The protein below binds the small molecule below.
Small molecule (SMILES): Cc1cn([C@H]2C[C@H](O[P](=O)(O)OC[C@H]3O[C@@H](n4cnc5c(N)ncnc54)C[C@@H]3O[P](=O)(O)OC[C@H]3O[C@@H](n4ccc(N)nc4=O)C[C@@H]3O)[C@@H](CO[P](=O)(O)O[C@H]3C[C@H](n4cnc5c(=O)nc(N)[nH]c54)O[C@@H]3CO[P](=O)(O)O[C@H]3C[C@H](n4cnc5c(N)ncnc54)O[C@@H]3CO[P](=O)(O)O[C@H]3C[C@H](n4ccc(N)nc4=O)O[C@@H]3CO)O2)c(=O)[nH]c1=O

Sequence of chain 1.A:
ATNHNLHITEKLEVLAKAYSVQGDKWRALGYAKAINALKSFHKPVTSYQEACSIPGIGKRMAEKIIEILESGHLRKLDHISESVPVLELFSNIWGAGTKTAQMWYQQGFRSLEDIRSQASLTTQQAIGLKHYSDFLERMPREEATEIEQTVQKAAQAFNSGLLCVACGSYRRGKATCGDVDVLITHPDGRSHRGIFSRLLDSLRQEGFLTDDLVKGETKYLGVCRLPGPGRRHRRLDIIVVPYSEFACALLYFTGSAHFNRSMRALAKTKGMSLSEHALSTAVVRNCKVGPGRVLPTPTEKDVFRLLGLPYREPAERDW

Binding-site contacts:
Ligand atom C5' contacts residue TRP101 of chain 1.A at 3.8 Å (hydrophobic).
Ligand atom OP1 contacts residue TRP101 of chain 1.A at 3.6 Å.
Ligand atom OP1 contacts residue ILE100 of chain 1.A at 3.7 Å.
Ligand atom OP1 contacts residue ARG242 of chain 1.A at 3.0 Å (salt-bridge).
Ligand atom O3' contacts residue LYS226 of chain 1.A at 3.2 Å.
Ligand atom OP1 contacts residue GLY104 of chain 1.A at 2.9 Å (h-bond).
Ligand atom OP2 contacts residue NA1 of chain 1.I at 3.9 Å.
Ligand atom OP1 contacts residue TRP101 of chain 1.A at 3.2 Å (h-bond).
Ligand atom C4' contacts residue GLY102 of chain 1.A at 3.5 Å.
Ligand atom O3' contacts residue ALA103 of chain 1.A at 3.8 Å.
Ligand atom C5' contacts residue ASP244 of chain 1.A at 3.8 Å.
Ligand atom O2 contacts residue TYR259 of chain 1.A at 3.4 Å (h-bond).
Ligand atom C3' contacts residue LYS106 of chain 1.A at 3.8 Å.
Ligand atom P contacts residue ALA103 of chain 1.A at 3.7 Å.
Ligand atom C4' contacts residue TRP101 of chain 1.A at 3.5 Å (hydrophobic).
Ligand atom P contacts residue GLY102 of chain 1.A at 3.8 Å.
Ligand atom P contacts residue LYS106 of chain 1.A at 3.8 Å.
Ligand atom OP2 contacts residue GLY104 of chain 1.A at 3.7 Å.
Ligand atom OP1 contacts residue LYS106 of chain 1.A at 3.6 Å.
Ligand atom O3' contacts residue TRP101 of chain 1.A at 3.4 Å (h-bond).
Ligand atom P contacts residue GLY104 of chain 1.A at 3.6 Å.
Ligand atom O3' contacts residue LYS106 of chain 1.A at 3.9 Å.
Ligand atom O3' contacts residue GLY102 of chain 1.A at 3.4 Å.
Ligand atom OP1 contacts residue NA1 of chain 1.I at 2.7 Å (h-bond).
Ligand atom OP2 contacts residue THR105 of chain 1.A at 3.5 Å (h-bond).
Ligand atom P contacts residue TRP101 of chain 1.A at 3.8 Å.
Ligand atom O5' contacts residue GLY104 of chain 1.A at 3.3 Å.
Ligand atom P contacts residue NA1 of chain 1.I at 3.7 Å.
Ligand atom O3' contacts residue PHE260 of chain 1.A at 3.3 Å.
Ligand atom OP2 contacts residue ALA103 of chain 1.A at 3.7 Å.
Ligand atom OP1 contacts residue THR107 of chain 1.A at 2.6 Å (h-bond).
Ligand atom C2 contacts residue TYR259 of chain 1.A at 3.7 Å (hydrophobic).
Ligand atom OP1 contacts residue LYS106 of chain 1.A at 3.7 Å.
Ligand atom OP2 contacts residue LYS106 of chain 1.A at 3.0 Å (salt-bridge).
Ligand atom OP1 contacts residue ALA103 of chain 1.A at 3.2 Å (h-bond).
Ligand atom C5' contacts residue GLY102 of chain 1.A at 3.4 Å.
Ligand atom OP2 contacts residue LYS106 of chain 1.A at 3.7 Å.
Ligand atom C5' contacts residue GLY104 of chain 1.A at 3.6 Å.
Ligand atom P contacts residue THR107 of chain 1.A at 3.9 Å.
Ligand atom OP1 contacts residue GLY102 of chain 1.A at 2.7 Å (h-bond).